Sequence of chain 1.E:
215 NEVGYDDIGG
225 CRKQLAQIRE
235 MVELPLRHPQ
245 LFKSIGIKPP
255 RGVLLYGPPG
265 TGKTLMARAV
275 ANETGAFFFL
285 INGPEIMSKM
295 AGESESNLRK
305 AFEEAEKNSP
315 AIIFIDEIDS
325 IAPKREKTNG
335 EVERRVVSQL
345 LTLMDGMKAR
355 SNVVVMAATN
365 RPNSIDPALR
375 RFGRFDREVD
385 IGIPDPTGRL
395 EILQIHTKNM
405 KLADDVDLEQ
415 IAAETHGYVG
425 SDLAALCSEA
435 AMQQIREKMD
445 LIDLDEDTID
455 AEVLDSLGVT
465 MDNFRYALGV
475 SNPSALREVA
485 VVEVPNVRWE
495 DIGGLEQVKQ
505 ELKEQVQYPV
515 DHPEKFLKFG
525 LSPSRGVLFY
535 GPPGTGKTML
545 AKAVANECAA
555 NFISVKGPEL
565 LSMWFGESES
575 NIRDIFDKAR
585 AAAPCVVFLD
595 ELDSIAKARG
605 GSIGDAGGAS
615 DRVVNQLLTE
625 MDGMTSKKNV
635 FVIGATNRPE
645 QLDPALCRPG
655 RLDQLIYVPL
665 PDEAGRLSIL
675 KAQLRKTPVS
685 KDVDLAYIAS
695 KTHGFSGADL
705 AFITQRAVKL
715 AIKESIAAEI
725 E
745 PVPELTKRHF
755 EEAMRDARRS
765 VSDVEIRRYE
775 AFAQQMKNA

This small molecule binds to this protein.
Small molecule (SMILES): Nc1ncnc2c1ncn2[C@@H]1O[C@H](COP(=O)(O)OP(=O)(O)OP(O)(O)=S)[C@@H](O)[C@H]1O

Binding-site contacts:
Ligand atom O3B contacts residue MG1 of chain 1.BA at 3.5 Å.
Ligand atom PA contacts residue GLY266 of chain 1.F at 3.6 Å.
Ligand atom N6 contacts residue ILE396 of chain 1.F at 3.5 Å.
Ligand atom O2A contacts residue GLY266 of chain 1.F at 3.2 Å.
Ligand atom C4' contacts residue SER425 of chain 1.F at 3.6 Å.
Ligand atom O3B contacts residue PRO263 of chain 1.F at 3.6 Å.
Ligand atom O1B contacts residue THR268 of chain 1.F at 3.0 Å (h-bond).
Ligand atom O1A contacts residue GLY264 of chain 1.F at 3.0 Å.
Ligand atom N7 contacts residue GLY266 of chain 1.F at 3.1 Å (h-bond).
Ligand atom PB contacts residue LYS267 of chain 1.F at 3.3 Å.
Ligand atom O3B contacts residue LYS267 of chain 1.F at 2.9 Å (salt-bridge).
Ligand atom C8 contacts residue GLY266 of chain 1.F at 3.2 Å.
Ligand atom O2G contacts residue GLY264 of chain 1.F at 3.3 Å (h-bond).
Ligand atom O3G contacts residue MG1 of chain 1.BA at 2.1 Å.
Ligand atom N1 contacts residue ILE222 of chain 1.F at 3.5 Å.
Ligand atom O3A contacts residue MG1 of chain 1.BA at 2.7 Å.
Ligand atom N7 contacts residue THR265 of chain 1.F at 3.2 Å.
Ligand atom O2B contacts residue LYS267 of chain 1.F at 2.8 Å (salt-bridge).
Ligand atom C8 contacts residue GLY264 of chain 1.F at 3.3 Å.
Ligand atom C8 contacts residue SER425 of chain 1.F at 3.4 Å.
Ligand atom O1A contacts residue THR265 of chain 1.F at 2.9 Å (h-bond).
Ligand atom N7 contacts residue GLY424 of chain 1.F at 3.4 Å.
Ligand atom O2G contacts residue PRO263 of chain 1.F at 3.5 Å.
Ligand atom O2B contacts residue GLY266 of chain 1.F at 3.2 Å (h-bond).
Ligand atom O1A contacts residue GLY266 of chain 1.F at 2.4 Å (h-bond).
Ligand atom O2B contacts residue THR265 of chain 1.F at 3.0 Å (h-bond).
Ligand atom N3 contacts residue LEU269 of chain 1.F at 3.5 Å.
Ligand atom C5' contacts residue SER425 of chain 1.F at 3.3 Å.
Ligand atom O1B contacts residue LYS267 of chain 1.F at 3.5 Å.
Ligand atom PB contacts residue MG1 of chain 1.BA at 2.8 Å.
Ligand atom O3B contacts residue GLY264 of chain 1.F at 2.5 Å (h-bond).
Ligand atom PG contacts residue GLY264 of chain 1.F at 3.5 Å.
Ligand atom O1B contacts residue MG1 of chain 1.BA at 2.1 Å.
Ligand atom O2A contacts residue LEU269 of chain 1.F at 3.1 Å (h-bond).
Ligand atom O2A contacts residue LYS267 of chain 1.F at 3.2 Å (salt-bridge).
Ligand atom O4' contacts residue SER425 of chain 1.F at 2.8 Å (h-bond).
Ligand atom PG contacts residue MG1 of chain 1.BA at 3.3 Å.
Ligand atom O3A contacts residue THR268 of chain 1.F at 3.6 Å (h-bond).
Ligand atom S1G contacts residue ASN364 of chain 1.F at 3.3 Å (h-bond).
Ligand atom O2A contacts residue THR268 of chain 1.F at 2.8 Å (h-bond).

Sequence of chain 1.F:
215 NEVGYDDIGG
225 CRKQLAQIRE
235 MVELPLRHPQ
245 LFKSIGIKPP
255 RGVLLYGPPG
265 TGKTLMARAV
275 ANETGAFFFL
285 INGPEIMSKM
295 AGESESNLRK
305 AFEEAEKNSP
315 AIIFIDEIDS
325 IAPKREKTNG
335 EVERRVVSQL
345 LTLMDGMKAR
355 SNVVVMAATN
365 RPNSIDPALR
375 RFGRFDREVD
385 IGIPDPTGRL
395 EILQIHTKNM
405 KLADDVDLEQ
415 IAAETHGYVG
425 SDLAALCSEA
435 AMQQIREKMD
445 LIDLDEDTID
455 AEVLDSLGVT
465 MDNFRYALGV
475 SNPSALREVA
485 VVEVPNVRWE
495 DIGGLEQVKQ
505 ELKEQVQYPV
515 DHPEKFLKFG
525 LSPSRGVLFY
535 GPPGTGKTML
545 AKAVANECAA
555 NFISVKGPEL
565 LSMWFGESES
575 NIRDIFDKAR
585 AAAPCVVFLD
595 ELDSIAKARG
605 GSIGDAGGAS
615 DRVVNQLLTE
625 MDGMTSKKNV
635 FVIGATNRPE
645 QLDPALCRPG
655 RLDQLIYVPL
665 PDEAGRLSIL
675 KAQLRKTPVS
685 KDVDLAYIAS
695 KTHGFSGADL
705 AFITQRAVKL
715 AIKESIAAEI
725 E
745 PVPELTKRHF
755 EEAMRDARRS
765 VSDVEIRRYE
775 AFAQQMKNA